The small molecule below binds the protein below.
Small molecule (SMILES): CC(=O)N[C@H]1[C@H](O[C@H]2[C@H](O)[C@@H](NC(C)=O)CO[C@@H]2CO)O[C@H](CO)[C@@H](O)[C@@H]1O

Binding-site contacts:
Ligand atom C8 contacts residue ASN238 of chain 1.A at 3.7 Å.
Ligand atom O5 contacts residue ASP282 of chain 1.A at 3.2 Å.
Ligand atom C3 contacts residue ASN262 of chain 1.A at 3.8 Å.
Ligand atom O6 contacts residue VAL281 of chain 1.A at 3.8 Å.
Ligand atom C6 contacts residue GLY280 of chain 1.A at 3.6 Å.
Ligand atom C7 contacts residue ASN262 of chain 1.A at 3.6 Å.
Ligand atom C5 contacts residue THR260 of chain 1.A at 3.8 Å.
Ligand atom C6 contacts residue VAL281 of chain 1.A at 4.0 Å (hydrophobic).
Ligand atom C1 contacts residue ASP282 of chain 1.A at 3.8 Å.
Ligand atom O7 contacts residue ARG240 of chain 1.A at 3.8 Å.
Ligand atom C1 contacts residue THR260 of chain 1.A at 4.0 Å.
Ligand atom C8 contacts residue GLN217 of chain 1.A at 3.5 Å.
Ligand atom O7 contacts residue GLY280 of chain 1.A at 3.7 Å.
Ligand atom C6 contacts residue THR260 of chain 1.A at 4.3 Å.
Ligand atom C5 contacts residue ASP282 of chain 1.A at 4.4 Å.
Ligand atom O5 contacts residue THR260 of chain 1.A at 3.9 Å.
Ligand atom O5 contacts residue ASN262 of chain 1.A at 2.3 Å (h-bond).
Ligand atom C4 contacts residue ASN262 of chain 1.A at 4.2 Å.
Ligand atom C5 contacts residue ASN262 of chain 1.A at 3.6 Å.
Ligand atom O5 contacts residue VAL261 of chain 1.A at 4.3 Å.
Ligand atom O6 contacts residue GLY280 of chain 1.A at 4.2 Å.
Ligand atom C2 contacts residue ASN262 of chain 1.A at 2.5 Å.
Ligand atom C6 contacts residue ASP282 of chain 1.A at 4.5 Å.
Ligand atom O6 contacts residue ASP282 of chain 1.A at 4.0 Å.
Ligand atom C2 contacts residue ASP282 of chain 1.A at 4.1 Å.
Ligand atom O7 contacts residue ASP282 of chain 1.A at 3.8 Å.
Ligand atom C7 contacts residue ASN238 of chain 1.A at 4.4 Å.
Ligand atom O7 contacts residue ASN262 of chain 1.A at 3.7 Å.
Ligand atom C1 contacts residue ASN262 of chain 1.A at 1.4 Å.
Ligand atom N2 contacts residue ASN262 of chain 1.A at 3.0 Å (h-bond).

Sequence of chain 1.A:
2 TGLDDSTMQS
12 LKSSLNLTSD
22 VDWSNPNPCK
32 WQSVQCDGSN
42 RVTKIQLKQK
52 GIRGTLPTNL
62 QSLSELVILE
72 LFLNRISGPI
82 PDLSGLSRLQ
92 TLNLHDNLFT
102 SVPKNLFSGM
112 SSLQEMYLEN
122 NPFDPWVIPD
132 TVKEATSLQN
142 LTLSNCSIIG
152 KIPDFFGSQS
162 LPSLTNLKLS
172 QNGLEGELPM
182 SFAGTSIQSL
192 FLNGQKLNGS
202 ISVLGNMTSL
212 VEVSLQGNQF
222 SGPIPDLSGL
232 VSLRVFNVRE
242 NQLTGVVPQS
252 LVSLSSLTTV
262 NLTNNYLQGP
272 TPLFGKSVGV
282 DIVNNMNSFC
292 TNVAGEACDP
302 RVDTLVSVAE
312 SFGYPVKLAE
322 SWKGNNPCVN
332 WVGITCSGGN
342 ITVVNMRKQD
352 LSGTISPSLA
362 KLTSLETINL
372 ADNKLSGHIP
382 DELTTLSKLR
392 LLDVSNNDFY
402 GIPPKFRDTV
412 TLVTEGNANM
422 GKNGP